Binding-site contacts:
Ligand atom N20 contacts residue LEU126 of chain 1.Q at 3.3 Å (h-bond).
Ligand atom N13 contacts residue GLY69 of chain 1.Q at 2.8 Å (h-bond).
Ligand atom C23 contacts residue VAL71 of chain 1.Q at 3.6 Å (hydrophobic).
Ligand atom O3 contacts residue PRO67 of chain 1.Q at 3.9 Å.
Ligand atom C11 contacts residue VAL71 of chain 1.Q at 3.7 Å (hydrophobic).
Ligand atom O19 contacts residue SER70 of chain 1.Q at 3.5 Å.
Ligand atom O12 contacts residue LEU126 of chain 1.Q at 3.0 Å (h-bond).
Ligand atom O3 contacts residue GLY69 of chain 1.Q at 3.0 Å (h-bond).
Ligand atom O10 contacts residue VAL71 of chain 1.Q at 3.2 Å.
Ligand atom O10 contacts residue MET99 of chain 1.Q at 4.0 Å.
Ligand atom C9 contacts residue GLY69 of chain 1.Q at 3.0 Å.
Ligand atom C6 contacts residue LEU126 of chain 1.Q at 3.7 Å (hydrophobic).
Ligand atom C5 contacts residue SER98 of chain 1.Q at 3.3 Å.
Ligand atom C11 contacts residue GLY69 of chain 1.Q at 3.3 Å.
Ligand atom C42 contacts residue THR146 of chain 1.Q at 3.5 Å.
Ligand atom O3 contacts residue MET99 of chain 1.Q at 3.0 Å (h-bond).
Ligand atom C6 contacts residue HIS123 of chain 1.Q at 3.4 Å.
Ligand atom O12 contacts residue PRO125 of chain 1.Q at 3.6 Å.
Ligand atom O19 contacts residue VAL71 of chain 1.Q at 2.9 Å (h-bond).
Ligand atom O3 contacts residue GLY68 of chain 1.Q at 3.2 Å.
Ligand atom O3 contacts residue SER98 of chain 1.Q at 2.3 Å (h-bond).
Ligand atom C4 contacts residue SER98 of chain 1.Q at 2.4 Å.
Ligand atom C9 contacts residue SER98 of chain 1.Q at 3.5 Å.
Ligand atom O10 contacts residue SER98 of chain 1.Q at 3.5 Å (h-bond).
Ligand atom C18 contacts residue LEU126 of chain 1.Q at 3.9 Å (hydrophobic).
Ligand atom C14 contacts residue GLY69 of chain 1.Q at 3.9 Å.
Ligand atom O19 contacts residue GLY69 of chain 1.Q at 4.0 Å.
Ligand atom C1 contacts residue SER98 of chain 1.Q at 1.3 Å.
Ligand atom C6 contacts residue SER98 of chain 1.Q at 3.2 Å.
Ligand atom C24 contacts residue HIS142 of chain 1.Q at 3.6 Å.
Ligand atom C42 contacts residue ILE143 of chain 1.Q at 3.9 Å (hydrophobic).
Ligand atom O10 contacts residue GLY69 of chain 1.Q at 3.9 Å.
Ligand atom C7 contacts residue GLY69 of chain 1.Q at 3.3 Å.
Ligand atom C5 contacts residue LEU126 of chain 1.Q at 4.0 Å (hydrophobic).
Ligand atom C1 contacts residue MET99 of chain 1.Q at 3.4 Å (hydrophobic).
Ligand atom C17 contacts residue LEU126 of chain 1.Q at 3.9 Å (hydrophobic).
Ligand atom C18 contacts residue VAL71 of chain 1.Q at 3.6 Å (hydrophobic).
Ligand atom C14 contacts residue LEU126 of chain 1.Q at 3.4 Å (hydrophobic).
Ligand atom C9 contacts residue VAL71 of chain 1.Q at 3.9 Å (hydrophobic).
Ligand atom N13 contacts residue VAL71 of chain 1.Q at 3.4 Å.

A small-molecule ligand and the protein it binds are described below.
Small molecule (SMILES): CC[C@H](C)[C@H](NC(=O)[C@@H](NC(=O)[C@H](O)[C@@H](C=O)C(C)C)C(C)C)C(=O)O

Sequence of chain 1.Q:
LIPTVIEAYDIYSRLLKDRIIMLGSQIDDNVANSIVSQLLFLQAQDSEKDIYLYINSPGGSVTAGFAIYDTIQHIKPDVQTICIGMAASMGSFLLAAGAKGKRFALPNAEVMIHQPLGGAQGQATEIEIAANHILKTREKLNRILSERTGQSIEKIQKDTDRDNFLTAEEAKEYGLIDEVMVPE